The protein below binds the small molecule below.
Small molecule (SMILES): Cc1cc(CCCCCCCOc2ccc(C3=N[C@@H](C)CO3)cc2)on1

Binding-site contacts:
Ligand atom C5B contacts residue LEU106 of chain 52.A at 3.5 Å (hydrophobic).
Ligand atom C3C contacts residue VAL188 of chain 52.A at 3.3 Å (hydrophobic).
Ligand atom C4 contacts residue PHE186 of chain 52.A at 3.6 Å (hydrophobic).
Ligand atom C4 contacts residue MET224 of chain 52.A at 3.8 Å (hydrophobic).
Ligand atom CM1 contacts residue SER107 of chain 52.A at 3.9 Å.
Ligand atom C6C contacts residue MET221 of chain 52.A at 3.7 Å (hydrophobic).
Ligand atom C31 contacts residue VAL176 of chain 52.A at 3.3 Å (hydrophobic).
Ligand atom C1B contacts residue MET221 of chain 52.A at 3.8 Å (hydrophobic).
Ligand atom O1B contacts residue MET221 of chain 52.A at 3.4 Å.
Ligand atom C5C contacts residue TYR128 of chain 52.A at 3.5 Å (hydrophobic).
Ligand atom O1 contacts residue TYR152 of chain 52.A at 3.9 Å.
Ligand atom C6C contacts residue VAL191 of chain 52.A at 3.2 Å (hydrophobic).
Ligand atom C4C contacts residue TYR152 of chain 52.A at 3.8 Å (hydrophobic).
Ligand atom C4 contacts residue TYR152 of chain 52.A at 3.9 Å (hydrophobic).
Ligand atom C2C contacts residue VAL188 of chain 52.A at 3.2 Å (hydrophobic).
Ligand atom C6B contacts residue LEU106 of chain 52.A at 3.9 Å (hydrophobic).
Ligand atom C7C contacts residue TYR197 of chain 52.A at 3.8 Å (hydrophobic).
Ligand atom C4B contacts residue LEU106 of chain 52.A at 3.7 Å (hydrophobic).
Ligand atom C4A contacts residue ASN219 of chain 52.A at 3.5 Å.
Ligand atom C7C contacts residue TYR128 of chain 52.A at 3.6 Å (hydrophobic).
Ligand atom N2 contacts residue PHE186 of chain 52.A at 3.7 Å.
Ligand atom N2 contacts residue ALA24 of chain 52.C at 3.4 Å.
Ligand atom C6B contacts residue TYR197 of chain 52.A at 3.6 Å (hydrophobic).
Ligand atom C5 contacts residue TYR152 of chain 52.A at 3.8 Å (hydrophobic).
Ligand atom C31 contacts residue ALA150 of chain 52.A at 3.5 Å (hydrophobic).
Ligand atom O1 contacts residue PHE186 of chain 52.A at 3.5 Å.
Ligand atom C2B contacts residue MET221 of chain 52.A at 3.5 Å (hydrophobic).
Ligand atom N3A contacts residue ASN219 of chain 52.A at 3.0 Å (h-bond).
Ligand atom O1 contacts residue ALA24 of chain 52.C at 3.6 Å.
Ligand atom O1 contacts residue VAL188 of chain 52.A at 3.8 Å.
Ligand atom C3 contacts residue PRO174 of chain 52.A at 3.8 Å (hydrophobic).
Ligand atom C31 contacts residue SER175 of chain 52.A at 3.6 Å.
Ligand atom C5C contacts residue ILE104 of chain 52.A at 3.8 Å (hydrophobic).
Ligand atom C31 contacts residue PRO174 of chain 52.A at 3.4 Å (hydrophobic).
Ligand atom O1B contacts residue TYR128 of chain 52.A at 3.9 Å.
Ligand atom C3C contacts residue TYR128 of chain 52.A at 3.9 Å (hydrophobic).
Ligand atom C3 contacts residue PHE186 of chain 52.A at 3.8 Å (hydrophobic).
Ligand atom C5 contacts residue PHE186 of chain 52.A at 3.5 Å (hydrophobic).
Ligand atom C5B contacts residue TYR197 of chain 52.A at 3.7 Å (hydrophobic).
Ligand atom C3B contacts residue MET221 of chain 52.A at 3.8 Å (hydrophobic).

Sequence of chain 52.C:
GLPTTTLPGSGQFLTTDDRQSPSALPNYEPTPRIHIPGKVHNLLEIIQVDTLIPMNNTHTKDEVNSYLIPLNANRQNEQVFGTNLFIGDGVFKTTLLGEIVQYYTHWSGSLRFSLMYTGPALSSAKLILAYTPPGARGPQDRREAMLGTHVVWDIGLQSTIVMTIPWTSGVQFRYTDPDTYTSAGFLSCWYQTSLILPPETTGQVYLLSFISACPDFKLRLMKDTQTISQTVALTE

Sequence of chain 52.A:
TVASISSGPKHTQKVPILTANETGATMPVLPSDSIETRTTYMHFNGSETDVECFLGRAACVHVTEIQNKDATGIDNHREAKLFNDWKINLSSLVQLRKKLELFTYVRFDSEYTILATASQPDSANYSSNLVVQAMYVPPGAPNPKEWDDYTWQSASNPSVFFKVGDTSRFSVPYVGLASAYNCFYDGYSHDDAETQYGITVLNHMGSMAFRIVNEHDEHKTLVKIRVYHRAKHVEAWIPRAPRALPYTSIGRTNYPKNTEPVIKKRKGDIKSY